This protein binds this small molecule.
Small molecule (SMILES): CC(=O)N[C@H]1[C@H](O[C@H]2[C@H](O)[C@@H](NC(C)=O)CO[C@@H]2CO)O[C@H](CO)[C@@H](O)[C@@H]1O

Binding-site contacts:
Ligand atom O5 contacts residue GLN346 of chain 1.A at 4.4 Å.
Ligand atom C2 contacts residue ASN292 of chain 1.A at 2.5 Å.
Ligand atom O6 contacts residue GLN346 of chain 1.A at 3.1 Å (h-bond).
Ligand atom C7 contacts residue GLU271 of chain 1.A at 4.1 Å.
Ligand atom O3 contacts residue GLU271 of chain 1.A at 3.7 Å.
Ligand atom C6 contacts residue LYS293 of chain 1.A at 4.2 Å.
Ligand atom C6 contacts residue GLN346 of chain 1.A at 4.2 Å.
Ligand atom C2 contacts residue GLU272 of chain 1.A at 4.2 Å.
Ligand atom C5 contacts residue GLN346 of chain 1.A at 4.0 Å.
Ligand atom C5 contacts residue LYS293 of chain 1.A at 4.5 Å.
Ligand atom O7 contacts residue ASN292 of chain 1.A at 3.6 Å.
Ligand atom C7 contacts residue ASN292 of chain 1.A at 3.4 Å.
Ligand atom N2 contacts residue GLU271 of chain 1.A at 3.2 Å (salt-bridge).
Ligand atom O5 contacts residue LYS293 of chain 1.A at 4.5 Å.
Ligand atom O5 contacts residue ASN292 of chain 1.A at 2.5 Å (h-bond).
Ligand atom N2 contacts residue GLU272 of chain 1.A at 4.1 Å.
Ligand atom C5 contacts residue ASN292 of chain 1.A at 3.7 Å.
Ligand atom C8 contacts residue GLU271 of chain 1.A at 3.7 Å.
Ligand atom N2 contacts residue ASN292 of chain 1.A at 2.9 Å (h-bond).
Ligand atom C3 contacts residue ASN292 of chain 1.A at 3.8 Å.
Ligand atom C8 contacts residue ASN292 of chain 1.A at 4.4 Å.
Ligand atom C2 contacts residue GLU271 of chain 1.A at 3.4 Å.
Ligand atom C1 contacts residue ASN292 of chain 1.A at 1.4 Å.
Ligand atom C3 contacts residue GLU271 of chain 1.A at 4.2 Å.
Ligand atom C4 contacts residue ASN292 of chain 1.A at 4.3 Å.

Sequence of chain 1.A:
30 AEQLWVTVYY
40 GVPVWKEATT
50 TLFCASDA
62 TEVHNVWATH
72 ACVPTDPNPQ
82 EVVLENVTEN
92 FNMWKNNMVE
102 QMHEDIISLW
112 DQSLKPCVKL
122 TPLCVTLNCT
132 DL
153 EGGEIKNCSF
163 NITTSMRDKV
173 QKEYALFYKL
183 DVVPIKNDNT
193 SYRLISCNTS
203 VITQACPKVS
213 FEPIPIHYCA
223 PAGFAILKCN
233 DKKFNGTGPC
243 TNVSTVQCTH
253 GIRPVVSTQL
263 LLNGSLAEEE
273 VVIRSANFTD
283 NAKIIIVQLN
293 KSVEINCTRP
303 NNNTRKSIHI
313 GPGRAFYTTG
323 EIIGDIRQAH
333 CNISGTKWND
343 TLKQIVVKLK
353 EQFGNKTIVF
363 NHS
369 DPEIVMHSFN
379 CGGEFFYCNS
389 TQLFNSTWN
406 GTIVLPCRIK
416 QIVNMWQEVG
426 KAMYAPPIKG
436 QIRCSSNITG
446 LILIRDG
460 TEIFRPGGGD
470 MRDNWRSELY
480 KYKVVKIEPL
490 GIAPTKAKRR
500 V